Binding-site contacts:
Ligand atom O5 contacts residue SER415 of chain 1.B at 4.1 Å.
Ligand atom C1 contacts residue SER415 of chain 1.B at 3.3 Å.
Ligand atom N2 contacts residue SER415 of chain 1.B at 4.0 Å.
Ligand atom C5 contacts residue SER415 of chain 1.B at 4.2 Å.
Ligand atom C3 contacts residue SER415 of chain 1.B at 4.1 Å.
Ligand atom C6 contacts residue LYS35 of chain 1.B at 2.8 Å.
Ligand atom O5 contacts residue VAL414 of chain 1.B at 4.1 Å.
Ligand atom C2 contacts residue SER415 of chain 1.B at 4.0 Å.
Ligand atom C2 contacts residue LYS35 of chain 1.B at 4.3 Å.
Ligand atom C8 contacts residue ASN346 of chain 1.B at 3.3 Å.
Ligand atom C5 contacts residue LYS35 of chain 1.B at 3.3 Å.
Ligand atom C8 contacts residue VAL224 of chain 1.B at 3.7 Å (hydrophobic).
Ligand atom O2 contacts residue LYS35 of chain 1.B at 3.5 Å (salt-bridge).
Ligand atom C6 contacts residue VAL414 of chain 1.B at 4.0 Å (hydrophobic).
Ligand atom O5 contacts residue NAG1 of chain 1.SA at 3.5 Å.
Ligand atom C5 contacts residue NAG1 of chain 1.SA at 4.2 Å.
Ligand atom C4 contacts residue LYS35 of chain 1.B at 3.4 Å.
Ligand atom C6 contacts residue NAG1 of chain 1.SA at 3.7 Å.
Ligand atom C7 contacts residue ASN346 of chain 1.B at 4.3 Å.
Ligand atom C3 contacts residue ASN232 of chain 1.B at 3.8 Å.
Ligand atom C7 contacts residue SER415 of chain 1.B at 3.4 Å.
Ligand atom C2 contacts residue ASN232 of chain 1.B at 2.4 Å.
Ligand atom O7 contacts residue VAL414 of chain 1.B at 4.2 Å.
Ligand atom O7 contacts residue SER415 of chain 1.B at 2.3 Å (h-bond).
Ligand atom C3 contacts residue VAL414 of chain 1.B at 4.1 Å (hydrophobic).
Ligand atom C4 contacts residue VAL414 of chain 1.B at 3.9 Å (hydrophobic).
Ligand atom C1 contacts residue VAL414 of chain 1.B at 4.1 Å (hydrophobic).
Ligand atom N2 contacts residue ASN232 of chain 1.B at 2.8 Å (h-bond).
Ligand atom O4 contacts residue VAL414 of chain 1.B at 3.7 Å.
Ligand atom C6 contacts residue GLU181 of chain 1.B at 4.0 Å.
Ligand atom O5 contacts residue ASN232 of chain 1.B at 2.4 Å (h-bond).
Ligand atom C1 contacts residue ASN232 of chain 1.B at 1.4 Å.
Ligand atom O4 contacts residue LYS35 of chain 1.B at 4.3 Å.
Ligand atom O5 contacts residue LYS35 of chain 1.B at 3.3 Å (salt-bridge).
Ligand atom O6 contacts residue LYS35 of chain 1.B at 1.4 Å.
Ligand atom C5 contacts residue VAL414 of chain 1.B at 3.3 Å (hydrophobic).
Ligand atom C5 contacts residue ASN232 of chain 1.B at 3.7 Å.
Ligand atom C7 contacts residue ASN232 of chain 1.B at 3.5 Å.
Ligand atom O7 contacts residue ASN232 of chain 1.B at 3.7 Å.
Ligand atom C4 contacts residue ASN232 of chain 1.B at 4.2 Å.

The protein below binds the small molecule below.
Small molecule (SMILES): CC(=O)N[C@H]1[C@H](O[C@H]2[C@H](O)[C@@H](NC(C)=O)CO[C@@H]2CO)O[C@H](CO)[C@@H](O[C@@H]2O[C@H](CO[C@H]3O[C@H](CO)[C@@H](O)[C@H](O)[C@@H]3O)[C@@H](O)[C@H](O[C@H]3O[C@H](CO)[C@@H](O)[C@H](O)[C@@H]3O)[C@@H]2O)[C@@H]1O

Sequence of chain 1.B:
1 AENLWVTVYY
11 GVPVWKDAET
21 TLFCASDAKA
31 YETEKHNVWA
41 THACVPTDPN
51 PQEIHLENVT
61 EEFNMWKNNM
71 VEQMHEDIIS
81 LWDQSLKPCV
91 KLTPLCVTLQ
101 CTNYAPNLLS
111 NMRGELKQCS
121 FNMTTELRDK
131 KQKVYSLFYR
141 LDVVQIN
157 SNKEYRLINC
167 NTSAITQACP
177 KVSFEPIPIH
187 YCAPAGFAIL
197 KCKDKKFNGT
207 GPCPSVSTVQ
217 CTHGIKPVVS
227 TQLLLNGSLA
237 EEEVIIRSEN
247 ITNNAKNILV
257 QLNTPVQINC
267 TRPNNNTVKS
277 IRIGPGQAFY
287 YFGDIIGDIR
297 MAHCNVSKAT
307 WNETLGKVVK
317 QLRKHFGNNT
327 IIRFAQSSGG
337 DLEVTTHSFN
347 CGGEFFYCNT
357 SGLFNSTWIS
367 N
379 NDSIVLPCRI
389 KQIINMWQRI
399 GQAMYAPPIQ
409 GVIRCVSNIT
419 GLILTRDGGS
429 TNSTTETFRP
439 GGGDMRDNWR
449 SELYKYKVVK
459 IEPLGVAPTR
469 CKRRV